Sequence of chain 1.A:
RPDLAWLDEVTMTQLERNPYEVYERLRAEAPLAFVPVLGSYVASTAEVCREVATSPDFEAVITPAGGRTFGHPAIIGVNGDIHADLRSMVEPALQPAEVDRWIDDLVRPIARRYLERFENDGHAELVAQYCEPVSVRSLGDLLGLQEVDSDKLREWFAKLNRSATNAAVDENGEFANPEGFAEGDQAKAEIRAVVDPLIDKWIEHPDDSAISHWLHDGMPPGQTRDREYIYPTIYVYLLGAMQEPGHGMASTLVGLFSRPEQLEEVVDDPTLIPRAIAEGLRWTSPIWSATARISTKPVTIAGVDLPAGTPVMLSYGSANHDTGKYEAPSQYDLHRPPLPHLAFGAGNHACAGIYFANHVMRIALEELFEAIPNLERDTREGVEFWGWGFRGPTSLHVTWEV

Binding-site contacts:
Ligand atom O3 contacts residue LEU244 of chain 1.A at 3.9 Å.
Ligand atom O3 contacts residue ILE81 of chain 1.A at 3.9 Å.
Ligand atom O1 contacts residue GLY245 of chain 1.A at 3.0 Å (h-bond).
Ligand atom C1 contacts residue GLY245 of chain 1.A at 3.9 Å.
Ligand atom C4 contacts residue ILE81 of chain 1.A at 4.0 Å (hydrophobic).
Ligand atom C3 contacts residue ILE292 of chain 1.A at 3.5 Å (hydrophobic).
Ligand atom C1 contacts residue VAL241 of chain 1.A at 3.7 Å (hydrophobic).
Ligand atom C3 contacts residue ILE81 of chain 1.A at 4.3 Å (hydrophobic).
Ligand atom O3 contacts residue PHE395 of chain 1.A at 3.5 Å.
Ligand atom C8 contacts residue ILE81 of chain 1.A at 3.7 Å (hydrophobic).
Ligand atom C7 contacts residue VAL241 of chain 1.A at 3.9 Å (hydrophobic).
Ligand atom C6 contacts residue PHE75 of chain 1.A at 4.2 Å (hydrophobic).
Ligand atom O2 contacts residue VAL241 of chain 1.A at 3.0 Å (h-bond).
Ligand atom C6 contacts residue PHE395 of chain 1.A at 3.7 Å (hydrophobic).
Ligand atom C7 contacts residue GLY245 of chain 1.A at 4.0 Å.
Ligand atom O3 contacts residue PHE75 of chain 1.A at 3.3 Å.
Ligand atom C4 contacts residue HEM1 of chain 1.B at 4.2 Å.
Ligand atom C5 contacts residue PHE395 of chain 1.A at 4.1 Å (hydrophobic).
Ligand atom C2 contacts residue GLY245 of chain 1.A at 3.9 Å.
Ligand atom C5 contacts residue ALA295 of chain 1.A at 4.2 Å (hydrophobic).
Ligand atom C8 contacts residue PHE75 of chain 1.A at 3.6 Å (hydrophobic).
Ligand atom C7 contacts residue ALA246 of chain 1.A at 3.6 Å (hydrophobic).
Ligand atom O1 contacts residue VAL241 of chain 1.A at 2.6 Å (h-bond).
Ligand atom O2 contacts residue GLY245 of chain 1.A at 3.3 Å.
Ligand atom C2 contacts residue ILE292 of chain 1.A at 4.2 Å (hydrophobic).
Ligand atom C6 contacts residue ILE81 of chain 1.A at 3.9 Å (hydrophobic).
Ligand atom O2 contacts residue ALA246 of chain 1.A at 3.5 Å (h-bond).
Ligand atom C4 contacts residue ILE292 of chain 1.A at 3.6 Å (hydrophobic).
Ligand atom C1 contacts residue PHE395 of chain 1.A at 4.2 Å (hydrophobic).
Ligand atom C3 contacts residue HEM1 of chain 1.B at 3.8 Å.
Ligand atom C8 contacts residue PHE395 of chain 1.A at 3.7 Å (hydrophobic).
Ligand atom C5 contacts residue THR296 of chain 1.A at 3.8 Å.
Ligand atom C8 contacts residue ALA295 of chain 1.A at 3.8 Å (hydrophobic).
Ligand atom O1 contacts residue PHE75 of chain 1.A at 3.9 Å.
Ligand atom C5 contacts residue ILE292 of chain 1.A at 4.4 Å (hydrophobic).
Ligand atom C5 contacts residue ILE81 of chain 1.A at 3.8 Å (hydrophobic).
Ligand atom O1 contacts residue LEU244 of chain 1.A at 3.5 Å.
Ligand atom C4 contacts residue THR296 of chain 1.A at 3.6 Å.
Ligand atom C7 contacts residue HEM1 of chain 1.B at 3.3 Å.
Ligand atom C2 contacts residue VAL241 of chain 1.A at 3.7 Å (hydrophobic).

The small molecule below binds the protein below.
Small molecule (SMILES): COc1cccc(OC)c1O